Binding-site contacts:
Ligand atom O6 contacts residue SER107 of chain 1.B at 3.3 Å (h-bond).
Ligand atom C7 contacts residue ASN131 of chain 1.B at 3.1 Å.
Ligand atom O7 contacts residue PHE129 of chain 1.B at 3.1 Å.
Ligand atom C6 contacts residue SER133 of chain 1.B at 4.2 Å.
Ligand atom C1 contacts residue ASN131 of chain 1.B at 1.4 Å.
Ligand atom C5 contacts residue SER107 of chain 1.B at 4.3 Å.
Ligand atom C3 contacts residue ASN131 of chain 1.B at 3.7 Å.
Ligand atom C7 contacts residue PHE129 of chain 1.B at 4.1 Å (hydrophobic).
Ligand atom O6 contacts residue SER84 of chain 1.B at 3.0 Å (h-bond).
Ligand atom O5 contacts residue ASN131 of chain 1.B at 2.3 Å (h-bond).
Ligand atom C8 contacts residue HIS181 of chain 1.B at 3.1 Å.
Ligand atom C5 contacts residue ASN131 of chain 1.B at 3.6 Å.
Ligand atom C2 contacts residue ARG108 of chain 1.B at 3.7 Å.
Ligand atom C3 contacts residue ARG108 of chain 1.B at 3.9 Å.
Ligand atom C8 contacts residue SER134 of chain 1.B at 3.6 Å.
Ligand atom C1 contacts residue ARG108 of chain 1.B at 3.2 Å.
Ligand atom C8 contacts residue VAL154 of chain 1.B at 3.9 Å (hydrophobic).
Ligand atom C8 contacts residue ASN131 of chain 1.B at 4.2 Å.
Ligand atom C1 contacts residue ASP156 of chain 1.B at 3.9 Å.
Ligand atom C1 contacts residue SER133 of chain 1.B at 3.7 Å.
Ligand atom C2 contacts residue ASP156 of chain 1.B at 4.0 Å.
Ligand atom C8 contacts residue ASP156 of chain 1.B at 3.9 Å.
Ligand atom C5 contacts residue SER133 of chain 1.B at 3.8 Å.
Ligand atom C6 contacts residue SER107 of chain 1.B at 3.9 Å.
Ligand atom O5 contacts residue ARG108 of chain 1.B at 4.2 Å.
Ligand atom C8 contacts residue PHE129 of chain 1.B at 4.2 Å (hydrophobic).
Ligand atom C4 contacts residue ASN131 of chain 1.B at 4.2 Å.
Ligand atom O5 contacts residue SER133 of chain 1.B at 4.0 Å.
Ligand atom N2 contacts residue ASP156 of chain 1.B at 3.2 Å (salt-bridge).
Ligand atom N2 contacts residue ASN131 of chain 1.B at 2.8 Å (h-bond).
Ligand atom O6 contacts residue ARG108 of chain 1.B at 3.9 Å.
Ligand atom O5 contacts residue SER107 of chain 1.B at 3.5 Å (h-bond).
Ligand atom O5 contacts residue ASP105 of chain 1.B at 4.3 Å.
Ligand atom C6 contacts residue ARG108 of chain 1.B at 3.8 Å.
Ligand atom C7 contacts residue ASP156 of chain 1.B at 4.0 Å.
Ligand atom C2 contacts residue ASN131 of chain 1.B at 2.3 Å.
Ligand atom O7 contacts residue ASN131 of chain 1.B at 3.2 Å (h-bond).
Ligand atom C1 contacts residue SER107 of chain 1.B at 4.2 Å.
Ligand atom O6 contacts residue ASP105 of chain 1.B at 4.2 Å.
Ligand atom N2 contacts residue ARG108 of chain 1.B at 3.5 Å (salt-bridge).

The protein below binds the small molecule below.
Small molecule (SMILES): CC(=O)N[C@H]1[C@H](O[C@H]2[C@H](O)[C@@H](NC(C)=O)CO[C@@H]2CO)O[C@H](CO)[C@@H](O)[C@@H]1O

Sequence of chain 1.B:
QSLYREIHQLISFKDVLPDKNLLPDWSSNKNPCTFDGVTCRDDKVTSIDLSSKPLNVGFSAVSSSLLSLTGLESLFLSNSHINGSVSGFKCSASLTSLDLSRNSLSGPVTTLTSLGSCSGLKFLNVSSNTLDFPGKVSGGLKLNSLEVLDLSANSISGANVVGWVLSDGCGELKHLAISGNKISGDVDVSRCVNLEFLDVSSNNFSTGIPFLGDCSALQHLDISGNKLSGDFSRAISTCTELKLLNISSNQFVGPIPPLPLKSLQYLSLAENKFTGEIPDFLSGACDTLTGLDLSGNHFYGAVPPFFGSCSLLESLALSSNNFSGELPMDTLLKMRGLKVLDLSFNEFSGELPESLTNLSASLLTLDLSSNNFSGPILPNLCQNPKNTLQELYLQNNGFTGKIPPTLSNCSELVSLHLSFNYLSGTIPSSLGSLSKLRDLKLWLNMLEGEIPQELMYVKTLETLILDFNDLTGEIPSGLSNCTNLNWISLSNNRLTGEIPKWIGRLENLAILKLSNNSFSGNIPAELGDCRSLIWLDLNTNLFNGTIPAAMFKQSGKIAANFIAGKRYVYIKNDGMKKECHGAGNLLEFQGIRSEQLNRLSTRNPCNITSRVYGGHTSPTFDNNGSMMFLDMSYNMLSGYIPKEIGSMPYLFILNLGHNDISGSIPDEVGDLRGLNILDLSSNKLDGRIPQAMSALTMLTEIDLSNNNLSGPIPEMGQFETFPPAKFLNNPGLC